Binding-site contacts:
Ligand atom C19 contacts residue GLU98 of chain 1.B at 3.8 Å.
Ligand atom O21 contacts residue GLU98 of chain 1.B at 4.0 Å.
Ligand atom C5 contacts residue TRP104 of chain 1.A at 3.8 Å (hydrophobic).
Ligand atom C20 contacts residue ILE33 of chain 1.A at 3.5 Å (hydrophobic).
Ligand atom O23 contacts residue ILE33 of chain 1.A at 3.5 Å.
Ligand atom C10 contacts residue GLY98 of chain 1.A at 4.0 Å.
Ligand atom C19 contacts residue LEU97 of chain 1.B at 3.2 Å (hydrophobic).
Ligand atom C11 contacts residue SER35 of chain 1.A at 3.5 Å.
Ligand atom C2 contacts residue TRP104 of chain 1.A at 3.6 Å (hydrophobic).
Ligand atom O22 contacts residue GLN99 of chain 1.A at 3.9 Å.
Ligand atom C18 contacts residue ASN96 of chain 1.B at 3.6 Å.
Ligand atom C8 contacts residue ALA96 of chain 1.A at 3.7 Å (hydrophobic).
Ligand atom O22 contacts residue GLY98 of chain 1.A at 3.8 Å.
Ligand atom C8 contacts residue VAL37 of chain 1.A at 3.9 Å (hydrophobic).
Ligand atom C17 contacts residue LEU99 of chain 1.B at 3.8 Å (hydrophobic).
Ligand atom C19 contacts residue ASN96 of chain 1.B at 3.4 Å.
Ligand atom O21 contacts residue ILE33 of chain 1.A at 3.3 Å.
Ligand atom C1 contacts residue TRP104 of chain 1.A at 3.4 Å (hydrophobic).
Ligand atom C10 contacts residue SER35 of chain 1.A at 3.8 Å.
Ligand atom C14 contacts residue TYR39 of chain 1.B at 3.2 Å (hydrophobic).
Ligand atom C2 contacts residue PRO49 of chain 1.B at 3.9 Å (hydrophobic).
Ligand atom C12 contacts residue GLY98 of chain 1.A at 3.7 Å.
Ligand atom C3 contacts residue TRP104 of chain 1.A at 3.6 Å (hydrophobic).
Ligand atom C18 contacts residue GLN99 of chain 1.A at 3.6 Å.
Ligand atom C13 contacts residue TYR39 of chain 1.B at 4.0 Å (hydrophobic).
Ligand atom C3 contacts residue PRO49 of chain 1.B at 4.0 Å (hydrophobic).
Ligand atom C11 contacts residue GLY98 of chain 1.A at 3.8 Å.
Ligand atom O22 contacts residue ILE33 of chain 1.A at 3.9 Å.
Ligand atom C12 contacts residue PRO101 of chain 1.B at 3.6 Å (hydrophobic).
Ligand atom C13 contacts residue ASN96 of chain 1.B at 3.8 Å.
Ligand atom O23 contacts residue GLN99 of chain 1.A at 3.6 Å (h-bond).
Ligand atom C13 contacts residue GLY98 of chain 1.A at 3.8 Å.
Ligand atom C4 contacts residue TYR94 of chain 1.A at 3.8 Å (hydrophobic).
Ligand atom C6 contacts residue TRP104 of chain 1.A at 3.6 Å (hydrophobic).
Ligand atom C4 contacts residue TRP104 of chain 1.A at 3.6 Å (hydrophobic).
Ligand atom C7 contacts residue PHE103 of chain 1.B at 3.7 Å (hydrophobic).
Ligand atom C20 contacts residue LEU97 of chain 1.B at 3.7 Å (hydrophobic).
Ligand atom N15 contacts residue PRO101 of chain 1.B at 3.8 Å.
Ligand atom C11 contacts residue PRO101 of chain 1.B at 3.4 Å (hydrophobic).
Ligand atom C7 contacts residue TYR39 of chain 1.B at 3.4 Å (hydrophobic).

The small molecule below binds the protein below.
Small molecule (SMILES): O=C(O)CCCC(=O)Nc1ccc(/C=C/c2ccccc2)cc1

Sequence of chain 1.B:
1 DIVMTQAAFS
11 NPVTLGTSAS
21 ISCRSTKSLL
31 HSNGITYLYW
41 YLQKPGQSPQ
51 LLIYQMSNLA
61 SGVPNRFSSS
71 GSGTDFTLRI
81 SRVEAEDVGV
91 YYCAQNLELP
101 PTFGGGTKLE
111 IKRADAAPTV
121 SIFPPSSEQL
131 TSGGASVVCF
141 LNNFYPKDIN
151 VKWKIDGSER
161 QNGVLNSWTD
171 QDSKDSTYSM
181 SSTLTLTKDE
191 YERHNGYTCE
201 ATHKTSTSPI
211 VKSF

Sequence of chain 1.A:
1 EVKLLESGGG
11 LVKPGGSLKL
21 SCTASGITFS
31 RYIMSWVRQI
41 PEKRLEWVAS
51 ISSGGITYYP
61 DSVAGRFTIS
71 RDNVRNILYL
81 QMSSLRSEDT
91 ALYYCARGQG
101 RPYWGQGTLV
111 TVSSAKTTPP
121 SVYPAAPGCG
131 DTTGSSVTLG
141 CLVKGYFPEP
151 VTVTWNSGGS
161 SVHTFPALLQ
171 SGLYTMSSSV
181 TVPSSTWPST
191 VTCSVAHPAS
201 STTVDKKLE